Sequence of chain 4.A:
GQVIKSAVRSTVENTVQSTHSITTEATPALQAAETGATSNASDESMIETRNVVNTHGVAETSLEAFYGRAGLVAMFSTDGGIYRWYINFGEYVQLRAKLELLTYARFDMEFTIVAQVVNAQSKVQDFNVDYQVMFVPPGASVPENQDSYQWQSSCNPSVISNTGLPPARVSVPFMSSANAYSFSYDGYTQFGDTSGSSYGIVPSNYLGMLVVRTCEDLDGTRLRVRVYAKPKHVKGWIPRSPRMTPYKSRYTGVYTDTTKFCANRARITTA

This small molecule binds to this protein.
Small molecule (SMILES): NCC(=O)O

Sequence of chain 5.A:
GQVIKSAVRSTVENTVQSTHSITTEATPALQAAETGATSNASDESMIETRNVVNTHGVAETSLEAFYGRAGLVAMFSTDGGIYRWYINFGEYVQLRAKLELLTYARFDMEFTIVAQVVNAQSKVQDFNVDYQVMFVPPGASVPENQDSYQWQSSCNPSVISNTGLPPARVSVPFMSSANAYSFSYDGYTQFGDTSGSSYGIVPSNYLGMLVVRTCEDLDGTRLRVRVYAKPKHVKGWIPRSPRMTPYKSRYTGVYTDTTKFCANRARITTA

Binding-site contacts:
Ligand atom C contacts residue CYS1 of chain 5.P at 3.7 Å (hydrophobic).
Ligand atom CA contacts residue MET78 of chain 5.A at 4.0 Å (hydrophobic).
Ligand atom C contacts residue MET78 of chain 5.A at 3.6 Å (hydrophobic).
Ligand atom O contacts residue TRP154 of chain 4.A at 4.1 Å.
Ligand atom OXT contacts residue MET78 of chain 5.A at 3.5 Å (h-bond).
Ligand atom OXT contacts residue ARG229 of chain 5.A at 3.1 Å (salt-bridge).
Ligand atom OXT contacts residue ASP150 of chain 4.A at 4.3 Å.
Ligand atom CA contacts residue LEU75 of chain 5.A at 3.7 Å (hydrophobic).
Ligand atom O contacts residue ARG216 of chain 4.A at 2.9 Å (salt-bridge).
Ligand atom N contacts residue CYS1 of chain 5.P at 1.3 Å.
Ligand atom C contacts residue TRP154 of chain 4.A at 4.1 Å (hydrophobic).
Ligand atom CA contacts residue CYS1 of chain 5.P at 2.4 Å (hydrophobic).
Ligand atom C contacts residue LEU75 of chain 5.A at 4.2 Å (hydrophobic).
Ligand atom C contacts residue ARG216 of chain 4.A at 3.6 Å.
Ligand atom N contacts residue SER151 of chain 4.A at 3.5 Å (h-bond).
Ligand atom O contacts residue MET78 of chain 5.A at 3.9 Å.
Ligand atom OXT contacts residue CYS1 of chain 5.P at 4.0 Å.
Ligand atom OXT contacts residue ARG216 of chain 4.A at 3.0 Å (salt-bridge).
Ligand atom CA contacts residue SER151 of chain 4.A at 4.0 Å.
Ligand atom N contacts residue ASP150 of chain 4.A at 3.4 Å (salt-bridge).
Ligand atom O contacts residue LEU75 of chain 5.A at 3.8 Å.
Ligand atom O contacts residue ARG229 of chain 5.A at 2.9 Å (salt-bridge).
Ligand atom N contacts residue MET78 of chain 5.A at 3.8 Å.
Ligand atom CA contacts residue TRP154 of chain 4.A at 4.3 Å (hydrophobic).
Ligand atom CA contacts residue GLN155 of chain 4.A at 4.3 Å.
Ligand atom C contacts residue ARG229 of chain 5.A at 3.7 Å.
Ligand atom N contacts residue TYR152 of chain 4.A at 4.2 Å.